A small-molecule ligand and the protein it binds are described below.
Small molecule (SMILES): CCCC[C@H](NCc1c(COP(=O)(O)O)cnc(C)c1O)C(=O)O

Sequence of chain 3.A:
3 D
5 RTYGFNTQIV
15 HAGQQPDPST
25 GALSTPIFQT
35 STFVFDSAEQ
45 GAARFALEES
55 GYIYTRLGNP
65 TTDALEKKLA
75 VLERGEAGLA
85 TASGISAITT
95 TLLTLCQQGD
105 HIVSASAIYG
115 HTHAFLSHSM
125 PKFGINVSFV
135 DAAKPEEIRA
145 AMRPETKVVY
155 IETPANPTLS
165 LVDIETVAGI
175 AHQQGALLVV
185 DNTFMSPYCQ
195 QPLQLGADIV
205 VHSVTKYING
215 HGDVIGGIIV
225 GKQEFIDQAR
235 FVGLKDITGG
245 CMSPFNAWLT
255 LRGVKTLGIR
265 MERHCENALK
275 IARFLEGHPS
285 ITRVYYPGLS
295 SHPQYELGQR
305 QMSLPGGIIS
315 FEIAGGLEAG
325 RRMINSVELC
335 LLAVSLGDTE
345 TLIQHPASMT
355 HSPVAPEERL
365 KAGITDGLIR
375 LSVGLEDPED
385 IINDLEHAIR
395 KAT

Binding-site contacts:
Ligand atom CG contacts residue NLE1 of chain 1.C at 0.9 Å.
Ligand atom O2P contacts residue PLP1 of chain 1.B at 0.1 Å (h-bond).
Ligand atom CD contacts residue NLE1 of chain 1.C at 0.8 Å.
Ligand atom O3 contacts residue PLP1 of chain 1.B at 0.8 Å (h-bond).
Ligand atom N1 contacts residue ASP185 of chain 1.A at 2.6 Å (salt-bridge).
Ligand atom O3P contacts residue ILE89 of chain 1.A at 2.9 Å (h-bond).
Ligand atom C4A contacts residue NLE1 of chain 1.C at 2.5 Å.
Ligand atom O3P contacts residue PLP1 of chain 1.B at 0.0 Å (h-bond).
Ligand atom CB contacts residue TYR113 of chain 1.A at 2.7 Å (hydrophobic).
Ligand atom OXT contacts residue ARG374 of chain 1.A at 2.9 Å (salt-bridge).
Ligand atom O2P contacts residue SER207 of chain 1.A at 2.8 Å (h-bond).
Ligand atom CB contacts residue NLE1 of chain 1.C at 0.7 Å.
Ligand atom N contacts residue PLP1 of chain 1.B at 1.9 Å.
Ligand atom N contacts residue TYR113 of chain 1.A at 2.7 Å.
Ligand atom C6 contacts residue PLP1 of chain 1.B at 0.3 Å.
Ligand atom C5A contacts residue PLP1 of chain 1.B at 0.2 Å.
Ligand atom C2A contacts residue PLP1 of chain 1.B at 0.3 Å.
Ligand atom C5 contacts residue PLP1 of chain 1.B at 0.2 Å.
Ligand atom P contacts residue PLP1 of chain 1.B at 0.1 Å.
Ligand atom C contacts residue NLE1 of chain 1.C at 0.8 Å.
Ligand atom CA contacts residue PLP1 of chain 1.B at 2.8 Å.
Ligand atom C2 contacts residue PLP1 of chain 1.B at 0.1 Å.
Ligand atom C3 contacts residue PLP1 of chain 1.B at 0.5 Å.
Ligand atom O4P contacts residue PLP1 of chain 1.B at 0.1 Å (h-bond).
Ligand atom O2P contacts residue GLY88 of chain 1.A at 2.8 Å (h-bond).
Ligand atom C4A contacts residue PLP1 of chain 1.B at 1.1 Å.
Ligand atom OXT contacts residue NLE1 of chain 1.C at 0.4 Å (h-bond).
Ligand atom CA contacts residue NLE1 of chain 1.C at 0.9 Å.
Ligand atom C4 contacts residue PLP1 of chain 1.B at 0.6 Å.
Ligand atom O1P contacts residue ARG60 of chain 3.A at 2.9 Å (salt-bridge).
Ligand atom O2P contacts residue THR209 of chain 1.A at 2.7 Å (h-bond).
Ligand atom OXT contacts residue SER339 of chain 1.A at 2.8 Å (h-bond).
Ligand atom O3 contacts residue NLE1 of chain 1.C at 3.0 Å (h-bond).
Ligand atom O contacts residue NLE1 of chain 1.C at 1.8 Å (h-bond).
Ligand atom CE contacts residue NLE1 of chain 1.C at 0.8 Å.
Ligand atom O3P contacts residue ARG60 of chain 3.A at 2.7 Å (salt-bridge).
Ligand atom N1 contacts residue PLP1 of chain 1.B at 0.3 Å (h-bond).
Ligand atom O1P contacts residue TYR58 of chain 3.A at 2.4 Å (h-bond).
Ligand atom N contacts residue NLE1 of chain 1.C at 1.1 Å (h-bond).
Ligand atom O1P contacts residue PLP1 of chain 1.B at 0.0 Å (h-bond).

Sequence of chain 1.A:
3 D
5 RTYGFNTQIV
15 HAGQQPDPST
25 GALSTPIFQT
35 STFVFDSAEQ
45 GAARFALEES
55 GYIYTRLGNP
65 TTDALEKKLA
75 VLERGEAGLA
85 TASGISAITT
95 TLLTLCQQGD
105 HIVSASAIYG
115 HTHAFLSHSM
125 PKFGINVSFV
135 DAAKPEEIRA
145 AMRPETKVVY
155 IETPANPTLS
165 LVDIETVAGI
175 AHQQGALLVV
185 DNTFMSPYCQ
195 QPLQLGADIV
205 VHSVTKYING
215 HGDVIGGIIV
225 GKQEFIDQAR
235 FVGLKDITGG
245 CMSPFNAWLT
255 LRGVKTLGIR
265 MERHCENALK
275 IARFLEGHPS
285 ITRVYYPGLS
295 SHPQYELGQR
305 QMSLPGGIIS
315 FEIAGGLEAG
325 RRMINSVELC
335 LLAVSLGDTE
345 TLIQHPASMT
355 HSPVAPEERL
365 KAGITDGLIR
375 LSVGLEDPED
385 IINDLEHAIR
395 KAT